Sequence of chain 8.A:
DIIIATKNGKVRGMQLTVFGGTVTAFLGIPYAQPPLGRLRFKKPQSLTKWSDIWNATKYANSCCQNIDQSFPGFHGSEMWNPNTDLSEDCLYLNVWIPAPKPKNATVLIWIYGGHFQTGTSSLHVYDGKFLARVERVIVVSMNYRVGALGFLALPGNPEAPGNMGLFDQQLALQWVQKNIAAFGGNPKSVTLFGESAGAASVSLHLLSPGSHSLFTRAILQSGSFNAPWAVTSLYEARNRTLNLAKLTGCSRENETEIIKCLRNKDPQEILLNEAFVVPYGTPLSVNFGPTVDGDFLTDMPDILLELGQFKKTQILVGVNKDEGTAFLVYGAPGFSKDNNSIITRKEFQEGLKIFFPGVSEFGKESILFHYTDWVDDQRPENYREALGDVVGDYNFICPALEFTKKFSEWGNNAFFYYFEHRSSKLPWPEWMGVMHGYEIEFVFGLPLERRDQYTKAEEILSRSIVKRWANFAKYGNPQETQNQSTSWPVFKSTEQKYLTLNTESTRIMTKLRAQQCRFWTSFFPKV

A small-molecule ligand and the protein it binds are described below.
Small molecule (SMILES): CC(=O)N[C@H]1[C@H](O[C@H]2[C@H](O)[C@@H](NC(C)=O)CO[C@@H]2CO[C@H]2O[C@@H](C)[C@@H](O)[C@@H](O)[C@@H]2O)O[C@H](CO)[C@@H](O)[C@@H]1O

Binding-site contacts:
Ligand atom N2 contacts residue ASN241 of chain 8.A at 2.7 Å (h-bond).
Ligand atom C1 contacts residue ASN245 of chain 8.A at 4.4 Å.
Ligand atom C8 contacts residue ASN245 of chain 8.A at 4.0 Å.
Ligand atom O5 contacts residue ASN245 of chain 8.A at 4.0 Å.
Ligand atom O4 contacts residue PHE278 of chain 8.A at 4.0 Å.
Ligand atom O5 contacts residue ASN245 of chain 8.A at 3.8 Å.
Ligand atom C5 contacts residue ASN241 of chain 8.A at 3.7 Å.
Ligand atom C3 contacts residue ASN241 of chain 8.A at 3.6 Å.
Ligand atom C6 contacts residue ASN245 of chain 8.A at 3.4 Å.
Ligand atom O2 contacts residue PRO281 of chain 8.A at 4.2 Å.
Ligand atom O7 contacts residue PRO281 of chain 8.A at 4.3 Å.
Ligand atom C8 contacts residue VAL280 of chain 8.A at 4.2 Å (hydrophobic).
Ligand atom O5 contacts residue PRO281 of chain 8.A at 4.2 Å.
Ligand atom C5 contacts residue PHE278 of chain 8.A at 4.3 Å (hydrophobic).
Ligand atom C6 contacts residue ASN245 of chain 8.A at 4.0 Å.
Ligand atom C1 contacts residue ASN241 of chain 8.A at 1.4 Å.
Ligand atom C3 contacts residue PHE278 of chain 8.A at 3.6 Å (hydrophobic).
Ligand atom C4 contacts residue PHE278 of chain 8.A at 3.3 Å (hydrophobic).
Ligand atom C2 contacts residue ASN241 of chain 8.A at 2.3 Å.
Ligand atom O3 contacts residue PHE278 of chain 8.A at 3.9 Å.
Ligand atom C8 contacts residue ASN241 of chain 8.A at 3.0 Å.
Ligand atom O5 contacts residue ASN241 of chain 8.A at 2.4 Å (h-bond).
Ligand atom C8 contacts residue PRO281 of chain 8.A at 3.8 Å (hydrophobic).
Ligand atom C1 contacts residue ASN245 of chain 8.A at 3.8 Å.
Ligand atom N2 contacts residue PRO281 of chain 8.A at 4.3 Å.
Ligand atom C7 contacts residue PRO281 of chain 8.A at 3.9 Å (hydrophobic).
Ligand atom C8 contacts residue ARG242 of chain 8.A at 4.4 Å.
Ligand atom C6 contacts residue LYS248 of chain 8.A at 4.3 Å.
Ligand atom C5 contacts residue ASN245 of chain 8.A at 4.2 Å.
Ligand atom O6 contacts residue ASN245 of chain 8.A at 4.1 Å.
Ligand atom C6 contacts residue LEU249 of chain 8.A at 3.9 Å (hydrophobic).
Ligand atom C4 contacts residue ASN241 of chain 8.A at 4.2 Å.
Ligand atom O7 contacts residue ASN241 of chain 8.A at 4.0 Å.
Ligand atom C5 contacts residue PRO281 of chain 8.A at 4.1 Å (hydrophobic).
Ligand atom C7 contacts residue ASN241 of chain 8.A at 3.0 Å.
Ligand atom O4 contacts residue LEU249 of chain 8.A at 3.9 Å.
Ligand atom C8 contacts residue VAL279 of chain 8.A at 3.5 Å (hydrophobic).
Ligand atom C5 contacts residue ASN245 of chain 8.A at 3.6 Å.
Ligand atom O3 contacts residue PRO281 of chain 8.A at 4.0 Å.
Ligand atom C6 contacts residue PRO281 of chain 8.A at 4.0 Å (hydrophobic).